This small molecule binds to this protein.
Small molecule (SMILES): Nc1cccc(-c2cnc3[nH]cc(-c4cccnc4)c3c2)c1

Sequence of chain 1.C:
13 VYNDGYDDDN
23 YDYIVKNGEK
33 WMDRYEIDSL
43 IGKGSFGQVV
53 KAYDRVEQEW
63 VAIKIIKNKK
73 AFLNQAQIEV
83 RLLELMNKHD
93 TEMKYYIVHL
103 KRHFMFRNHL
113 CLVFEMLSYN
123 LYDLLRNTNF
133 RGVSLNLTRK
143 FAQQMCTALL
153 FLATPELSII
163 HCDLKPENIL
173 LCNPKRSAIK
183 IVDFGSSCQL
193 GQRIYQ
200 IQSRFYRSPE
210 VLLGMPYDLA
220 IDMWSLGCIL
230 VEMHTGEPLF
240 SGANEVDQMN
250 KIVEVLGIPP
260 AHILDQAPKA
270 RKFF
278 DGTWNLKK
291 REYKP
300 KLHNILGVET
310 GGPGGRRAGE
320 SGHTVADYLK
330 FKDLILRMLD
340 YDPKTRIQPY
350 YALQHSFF

Binding-site contacts:
Ligand atom CAF contacts residue TYR121 of chain 1.C at 3.8 Å (hydrophobic).
Ligand atom CAV contacts residue VAL184 of chain 1.C at 3.9 Å (hydrophobic).
Ligand atom NAA contacts residue SER120 of chain 1.C at 3.7 Å.
Ligand atom NAL contacts residue GLU117 of chain 1.C at 3.0 Å (salt-bridge).
Ligand atom CAP contacts residue ILE43 of chain 1.C at 3.9 Å (hydrophobic).
Ligand atom CAQ contacts residue VAL51 of chain 1.C at 3.8 Å (hydrophobic).
Ligand atom CAG contacts residue ILE43 of chain 1.C at 4.0 Å (hydrophobic).
Ligand atom NAS contacts residue VAL51 of chain 1.C at 3.3 Å.
Ligand atom NAJ contacts residue ALA64 of chain 1.C at 4.0 Å.
Ligand atom CAM contacts residue ALA64 of chain 1.C at 3.7 Å (hydrophobic).
Ligand atom CAO contacts residue LEU172 of chain 1.C at 3.4 Å (hydrophobic).
Ligand atom CAM contacts residue PHE116 of chain 1.C at 3.7 Å (hydrophobic).
Ligand atom CAP contacts residue LEU172 of chain 1.C at 3.8 Å (hydrophobic).
Ligand atom NAJ contacts residue LEU119 of chain 1.C at 3.1 Å (h-bond).
Ligand atom NAS contacts residue LYS66 of chain 1.C at 3.8 Å.
Ligand atom CAT contacts residue VAL51 of chain 1.C at 3.6 Å (hydrophobic).
Ligand atom CAK contacts residue ALA64 of chain 1.C at 3.5 Å (hydrophobic).
Ligand atom CAG contacts residue TYR121 of chain 1.C at 3.8 Å (hydrophobic).
Ligand atom CAG contacts residue ASP125 of chain 1.C at 3.3 Å.
Ligand atom CAC contacts residue SER120 of chain 1.C at 3.6 Å.
Ligand atom CAI contacts residue LEU119 of chain 1.C at 3.5 Å (hydrophobic).
Ligand atom CAB contacts residue ILE43 of chain 1.C at 4.0 Å (hydrophobic).
Ligand atom CAK contacts residue LEU172 of chain 1.C at 3.4 Å (hydrophobic).
Ligand atom NAL contacts residue LEU172 of chain 1.C at 3.8 Å.
Ligand atom CAM contacts residue GLU117 of chain 1.C at 3.9 Å.
Ligand atom CAK contacts residue GLU117 of chain 1.C at 3.9 Å.
Ligand atom CAN contacts residue LEU172 of chain 1.C at 3.8 Å (hydrophobic).
Ligand atom CAE contacts residue ASN122 of chain 1.C at 3.9 Å.
Ligand atom CAF contacts residue ASP125 of chain 1.C at 3.4 Å.
Ligand atom CAF contacts residue ASN122 of chain 1.C at 3.6 Å.
Ligand atom NAJ contacts residue MET118 of chain 1.C at 3.8 Å.
Ligand atom NAJ contacts residue LEU172 of chain 1.C at 3.8 Å.
Ligand atom CAB contacts residue SER120 of chain 1.C at 3.7 Å.
Ligand atom CAO contacts residue ALA64 of chain 1.C at 4.0 Å (hydrophobic).
Ligand atom CAC contacts residue ILE43 of chain 1.C at 3.8 Å (hydrophobic).
Ligand atom NAL contacts residue ALA64 of chain 1.C at 3.3 Å.
Ligand atom NAA contacts residue ILE43 of chain 1.C at 3.9 Å.
Ligand atom CAE contacts residue TYR121 of chain 1.C at 4.0 Å (hydrophobic).
Ligand atom CAH contacts residue ILE43 of chain 1.C at 3.8 Å (hydrophobic).
Ligand atom CAR contacts residue VAL51 of chain 1.C at 3.3 Å (hydrophobic).